Binding-site contacts:
Ligand atom O57 contacts residue PHE227 of chain 1.B at 3.3 Å.
Ligand atom C8 contacts residue SER98 of chain 1.B at 3.9 Å.
Ligand atom C6 contacts residue SER98 of chain 1.B at 3.6 Å.
Ligand atom O57 contacts residue LEU231 of chain 1.B at 3.7 Å.
Ligand atom C53 contacts residue LEU53 of chain 1.B at 3.6 Å (hydrophobic).
Ligand atom O52 contacts residue PHE95 of chain 1.B at 3.7 Å.
Ligand atom C3 contacts residue ARG97 of chain 1.B at 3.9 Å.
Ligand atom O52 contacts residue HIS213 of chain 1.B at 3.6 Å.
Ligand atom C28 contacts residue ARG97 of chain 1.B at 3.5 Å.
Ligand atom C54 contacts residue THR54 of chain 1.B at 3.5 Å.
Ligand atom O57 contacts residue PHE50 of chain 1.B at 3.7 Å.
Ligand atom C55 contacts residue THR54 of chain 1.B at 3.6 Å.
Ligand atom O76 contacts residue MET31 of chain 1.B at 3.5 Å.
Ligand atom C52 contacts residue TRP220 of chain 1.B at 3.5 Å (hydrophobic).
Ligand atom C7 contacts residue SER98 of chain 1.B at 3.5 Å.
Ligand atom O82 contacts residue MET31 of chain 1.B at 3.1 Å.
Ligand atom C53 contacts residue TRP220 of chain 1.B at 3.6 Å (hydrophobic).
Ligand atom C19 contacts residue MET94 of chain 1.B at 3.2 Å (hydrophobic).
Ligand atom C19 contacts residue ARG97 of chain 1.B at 3.9 Å.
Ligand atom C57 contacts residue HIS213 of chain 1.B at 3.5 Å.
Ligand atom C4 contacts residue MET56 of chain 1.B at 4.0 Å (hydrophobic).
Ligand atom C3 contacts residue MET56 of chain 1.B at 4.0 Å (hydrophobic).
Ligand atom O52 contacts residue TRP220 of chain 1.B at 3.9 Å.
Ligand atom C18 contacts residue PHE95 of chain 1.B at 4.0 Å (hydrophobic).
Ligand atom C20 contacts residue TRP220 of chain 1.B at 3.9 Å (hydrophobic).
Ligand atom C3 contacts residue MET31 of chain 1.B at 4.0 Å (hydrophobic).
Ligand atom O52 contacts residue MET216 of chain 1.B at 3.5 Å.
Ligand atom O82 contacts residue ILE101 of chain 1.B at 3.5 Å.
Ligand atom O57 contacts residue THR54 of chain 1.B at 2.8 Å (h-bond).
Ligand atom C54 contacts residue LEU53 of chain 1.B at 3.8 Å (hydrophobic).
Ligand atom C7 contacts residue ILE118 of chain 1.B at 3.9 Å (hydrophobic).
Ligand atom C1 contacts residue MET56 of chain 1.B at 3.7 Å (hydrophobic).
Ligand atom C28 contacts residue MET31 of chain 1.B at 3.2 Å (hydrophobic).
Ligand atom C12 contacts residue ALA57 of chain 1.B at 3.8 Å (hydrophobic).
Ligand atom C12 contacts residue LEU53 of chain 1.B at 3.9 Å (hydrophobic).
Ligand atom C28 contacts residue ILE101 of chain 1.B at 3.8 Å (hydrophobic).
Ligand atom C56 contacts residue TRP235 of chain 1.B at 3.5 Å (hydrophobic).
Ligand atom O76 contacts residue ARG97 of chain 1.B at 2.6 Å (salt-bridge).
Ligand atom C57 contacts residue TRP220 of chain 1.B at 3.9 Å (hydrophobic).
Ligand atom C54 contacts residue PHE50 of chain 1.B at 3.9 Å (hydrophobic).

Sequence of chain 1.B:
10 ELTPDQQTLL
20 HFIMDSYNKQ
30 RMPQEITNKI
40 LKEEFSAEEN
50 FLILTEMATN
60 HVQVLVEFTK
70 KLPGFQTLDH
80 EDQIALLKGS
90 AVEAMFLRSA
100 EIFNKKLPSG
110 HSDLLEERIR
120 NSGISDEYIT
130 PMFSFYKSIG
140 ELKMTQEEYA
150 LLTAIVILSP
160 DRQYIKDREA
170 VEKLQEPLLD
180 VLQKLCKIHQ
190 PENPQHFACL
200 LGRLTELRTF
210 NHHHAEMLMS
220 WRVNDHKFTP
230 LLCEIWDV

The protein below binds the small molecule below.
Small molecule (SMILES): C[C@]12CC[C@H]3[C@@H](CC=C4C=C(C(=O)O)CC[C@@]43C)[C@@H]1CC[C@@H]2C(=O)c1ccc(O)cc1